The protein below binds the small molecule below.
Small molecule (SMILES): OC[C@H]1O[C@@](O)(CO)[C@H](O)[C@@H]1O

Binding-site contacts:
Ligand atom C4 contacts residue HIS97 of chain 1.C at 3.8 Å.
Ligand atom O1 contacts residue HIS264 of chain 1.C at 3.6 Å.
Ligand atom O5 contacts residue PSJ1 of chain 1.N at 0.4 Å (h-bond).
Ligand atom C3 contacts residue MN1 of chain 1.L at 3.8 Å.
Ligand atom C3 contacts residue PSJ1 of chain 1.N at 0.3 Å.
Ligand atom O1 contacts residue PSJ1 of chain 1.N at 0.1 Å (h-bond).
Ligand atom O1 contacts residue LYS230 of chain 1.C at 2.9 Å (salt-bridge).
Ligand atom O5 contacts residue ASP328 of chain 1.C at 2.9 Å (salt-bridge).
Ligand atom O1 contacts residue TRP187 of chain 1.C at 3.8 Å.
Ligand atom O4 contacts residue PSJ1 of chain 1.N at 0.6 Å (h-bond).
Ligand atom O2 contacts residue ASP261 of chain 1.C at 3.6 Å.
Ligand atom O5 contacts residue PHE330 of chain 1.C at 3.9 Å.
Ligand atom O2 contacts residue GLU228 of chain 1.C at 3.2 Å (salt-bridge).
Ligand atom C2 contacts residue MN1 of chain 1.L at 3.7 Å.
Ligand atom O2 contacts residue MN1 of chain 1.M at 3.7 Å.
Ligand atom O1 contacts residue ASP296 of chain 1.C at 3.5 Å (salt-bridge).
Ligand atom C4 contacts residue PSJ1 of chain 1.N at 0.9 Å.
Ligand atom C5 contacts residue ASP328 of chain 1.C at 3.5 Å.
Ligand atom C5 contacts residue PSJ1 of chain 1.N at 0.7 Å.
Ligand atom C2 contacts residue ASP328 of chain 1.C at 3.4 Å.
Ligand atom O6 contacts residue PHE330 of chain 1.C at 3.7 Å.
Ligand atom C3 contacts residue TRP187 of chain 1.C at 3.8 Å (hydrophobic).
Ligand atom C1 contacts residue PSJ1 of chain 1.N at 0.6 Å.
Ligand atom O3 contacts residue ASP328 of chain 1.C at 3.2 Å (salt-bridge).
Ligand atom C6 contacts residue TRP42 of chain 1.C at 3.5 Å (hydrophobic).
Ligand atom O3 contacts residue GLU228 of chain 1.C at 2.7 Å (salt-bridge).
Ligand atom O2 contacts residue HIS264 of chain 1.C at 3.0 Å.
Ligand atom C3 contacts residue ASP328 of chain 1.C at 3.8 Å.
Ligand atom O2 contacts residue ASP328 of chain 1.C at 3.0 Å (salt-bridge).
Ligand atom C6 contacts residue PSJ1 of chain 1.N at 0.8 Å.
Ligand atom O4 contacts residue HIS97 of chain 1.C at 2.8 Å (h-bond).
Ligand atom C1 contacts residue TRP187 of chain 1.C at 3.8 Å (hydrophobic).
Ligand atom O6 contacts residue PSJ1 of chain 1.N at 0.7 Å (h-bond).
Ligand atom O2 contacts residue PSJ1 of chain 1.N at 0.6 Å (h-bond).
Ligand atom O3 contacts residue MN1 of chain 1.L at 2.8 Å.
Ligand atom C3 contacts residue GLU228 of chain 1.C at 3.7 Å.
Ligand atom C2 contacts residue PSJ1 of chain 1.N at 0.8 Å.
Ligand atom O3 contacts residue PSJ1 of chain 1.N at 0.3 Å (h-bond).
Ligand atom C6 contacts residue PHE330 of chain 1.C at 3.7 Å (hydrophobic).
Ligand atom O2 contacts residue MN1 of chain 1.L at 2.7 Å.

Sequence of chain 1.C:
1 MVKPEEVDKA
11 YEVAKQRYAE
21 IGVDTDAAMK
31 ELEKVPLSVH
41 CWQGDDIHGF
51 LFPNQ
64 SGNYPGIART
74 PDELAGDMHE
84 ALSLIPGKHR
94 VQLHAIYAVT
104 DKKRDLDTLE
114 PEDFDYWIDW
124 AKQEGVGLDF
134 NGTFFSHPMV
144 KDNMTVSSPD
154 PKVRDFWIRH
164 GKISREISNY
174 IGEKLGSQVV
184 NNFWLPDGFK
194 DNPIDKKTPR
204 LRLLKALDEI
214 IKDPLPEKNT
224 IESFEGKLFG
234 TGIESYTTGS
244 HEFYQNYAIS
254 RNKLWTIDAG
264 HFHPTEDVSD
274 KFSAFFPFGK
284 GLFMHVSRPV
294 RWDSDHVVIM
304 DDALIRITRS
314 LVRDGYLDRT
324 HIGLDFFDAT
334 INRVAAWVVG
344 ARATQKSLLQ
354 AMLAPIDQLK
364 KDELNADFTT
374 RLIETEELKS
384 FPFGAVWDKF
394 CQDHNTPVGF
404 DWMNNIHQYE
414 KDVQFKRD